Sequence of chain 1.H:
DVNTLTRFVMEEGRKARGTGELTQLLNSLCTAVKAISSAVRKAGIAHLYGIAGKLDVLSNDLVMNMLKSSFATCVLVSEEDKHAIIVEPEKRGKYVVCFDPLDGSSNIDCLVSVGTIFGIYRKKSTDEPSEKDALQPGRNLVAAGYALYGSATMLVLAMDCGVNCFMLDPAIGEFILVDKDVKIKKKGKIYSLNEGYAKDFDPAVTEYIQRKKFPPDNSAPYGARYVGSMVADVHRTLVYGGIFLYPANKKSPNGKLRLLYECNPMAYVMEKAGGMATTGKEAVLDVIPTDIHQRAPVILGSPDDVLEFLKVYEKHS

Sequence of chain 1.F:
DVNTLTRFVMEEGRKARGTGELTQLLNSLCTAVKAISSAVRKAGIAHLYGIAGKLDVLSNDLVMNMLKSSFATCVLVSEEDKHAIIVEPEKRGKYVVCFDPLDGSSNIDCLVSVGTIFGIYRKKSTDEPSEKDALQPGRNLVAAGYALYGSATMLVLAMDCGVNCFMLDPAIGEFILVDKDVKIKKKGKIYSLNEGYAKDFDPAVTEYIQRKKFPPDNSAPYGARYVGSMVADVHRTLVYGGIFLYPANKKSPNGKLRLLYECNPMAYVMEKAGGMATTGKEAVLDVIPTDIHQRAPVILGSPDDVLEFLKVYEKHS

This protein binds this small molecule.
Small molecule (SMILES): COCCc1sc(S(=O)(=O)NC(=O)Nc2cc(Br)cc(NC(N)=O)n2)cc1C

Binding-site contacts:
Ligand atom C8 contacts residue THR32 of chain 1.F at 3.4 Å.
Ligand atom C13 contacts residue GLY22 of chain 1.F at 3.6 Å.
Ligand atom O17 contacts residue GLY27 of chain 1.F at 3.6 Å.
Ligand atom N11 contacts residue GLY29 of chain 1.F at 3.6 Å (h-bond).
Ligand atom C14 contacts residue 96A1 of chain 1.P at 3.5 Å.
Ligand atom N3 contacts residue GLY27 of chain 1.F at 3.1 Å.
Ligand atom C16 contacts residue ARG23 of chain 1.F at 3.4 Å.
Ligand atom N3 contacts residue GLY29 of chain 1.F at 3.0 Å (h-bond).
Ligand atom O18 contacts residue LEU31 of chain 1.F at 3.1 Å (h-bond).
Ligand atom C16 contacts residue GLY29 of chain 1.H at 3.7 Å.
Ligand atom C16 contacts residue THR28 of chain 1.H at 3.4 Å.
Ligand atom N3 contacts residue THR28 of chain 1.F at 3.5 Å (h-bond).
Ligand atom C5 contacts residue GLY27 of chain 1.F at 3.7 Å.
Ligand atom N12 contacts residue THR28 of chain 1.H at 3.0 Å (h-bond).
Ligand atom O21 contacts residue GLY27 of chain 1.H at 3.6 Å (h-bond).
Ligand atom C15 contacts residue 96A1 of chain 1.P at 3.6 Å.
Ligand atom C8 contacts residue GLY22 of chain 1.F at 3.5 Å.
Ligand atom S1 contacts residue GLY29 of chain 1.F at 3.7 Å.
Ligand atom C5 contacts residue GLY29 of chain 1.F at 3.3 Å.
Ligand atom O20 contacts residue GLY22 of chain 1.F at 3.4 Å.
Ligand atom C16 contacts residue 96A1 of chain 1.P at 3.6 Å.
Ligand atom N11 contacts residue GLY27 of chain 1.F at 3.0 Å (h-bond).
Ligand atom C19 contacts residue ARG23 of chain 1.F at 3.6 Å.
Ligand atom C2 contacts residue GLY22 of chain 1.F at 3.5 Å.
Ligand atom O20 contacts residue THR32 of chain 1.F at 2.7 Å (h-bond).
Ligand atom C7 contacts residue ARG23 of chain 1.F at 3.6 Å.
Ligand atom O18 contacts residue GLY29 of chain 1.F at 3.2 Å.
Ligand atom C5 contacts residue GLY22 of chain 1.F at 3.5 Å.
Ligand atom O18 contacts residue THR32 of chain 1.F at 3.0 Å (h-bond).
Ligand atom O20 contacts residue GLY29 of chain 1.F at 3.5 Å.
Ligand atom C28 contacts residue ASP179 of chain 1.F at 3.6 Å.
Ligand atom BR24 contacts residue 96A1 of chain 1.P at 3.5 Å.
Ligand atom N11 contacts residue GLY22 of chain 1.F at 3.4 Å (h-bond).
Ligand atom O18 contacts residue GLU30 of chain 1.F at 3.6 Å (salt-bridge).
Ligand atom N22 contacts residue GLY27 of chain 1.F at 3.5 Å (h-bond).
Ligand atom C19 contacts residue 96A1 of chain 1.P at 3.4 Å.
Ligand atom N9 contacts residue GLY27 of chain 1.F at 3.5 Å (h-bond).
Ligand atom C13 contacts residue LEU31 of chain 1.F at 3.7 Å (hydrophobic).
Ligand atom N22 contacts residue 96A1 of chain 1.P at 2.9 Å (h-bond).
Ligand atom C7 contacts residue THR28 of chain 1.H at 3.5 Å.